Sequence of chain 1.A:
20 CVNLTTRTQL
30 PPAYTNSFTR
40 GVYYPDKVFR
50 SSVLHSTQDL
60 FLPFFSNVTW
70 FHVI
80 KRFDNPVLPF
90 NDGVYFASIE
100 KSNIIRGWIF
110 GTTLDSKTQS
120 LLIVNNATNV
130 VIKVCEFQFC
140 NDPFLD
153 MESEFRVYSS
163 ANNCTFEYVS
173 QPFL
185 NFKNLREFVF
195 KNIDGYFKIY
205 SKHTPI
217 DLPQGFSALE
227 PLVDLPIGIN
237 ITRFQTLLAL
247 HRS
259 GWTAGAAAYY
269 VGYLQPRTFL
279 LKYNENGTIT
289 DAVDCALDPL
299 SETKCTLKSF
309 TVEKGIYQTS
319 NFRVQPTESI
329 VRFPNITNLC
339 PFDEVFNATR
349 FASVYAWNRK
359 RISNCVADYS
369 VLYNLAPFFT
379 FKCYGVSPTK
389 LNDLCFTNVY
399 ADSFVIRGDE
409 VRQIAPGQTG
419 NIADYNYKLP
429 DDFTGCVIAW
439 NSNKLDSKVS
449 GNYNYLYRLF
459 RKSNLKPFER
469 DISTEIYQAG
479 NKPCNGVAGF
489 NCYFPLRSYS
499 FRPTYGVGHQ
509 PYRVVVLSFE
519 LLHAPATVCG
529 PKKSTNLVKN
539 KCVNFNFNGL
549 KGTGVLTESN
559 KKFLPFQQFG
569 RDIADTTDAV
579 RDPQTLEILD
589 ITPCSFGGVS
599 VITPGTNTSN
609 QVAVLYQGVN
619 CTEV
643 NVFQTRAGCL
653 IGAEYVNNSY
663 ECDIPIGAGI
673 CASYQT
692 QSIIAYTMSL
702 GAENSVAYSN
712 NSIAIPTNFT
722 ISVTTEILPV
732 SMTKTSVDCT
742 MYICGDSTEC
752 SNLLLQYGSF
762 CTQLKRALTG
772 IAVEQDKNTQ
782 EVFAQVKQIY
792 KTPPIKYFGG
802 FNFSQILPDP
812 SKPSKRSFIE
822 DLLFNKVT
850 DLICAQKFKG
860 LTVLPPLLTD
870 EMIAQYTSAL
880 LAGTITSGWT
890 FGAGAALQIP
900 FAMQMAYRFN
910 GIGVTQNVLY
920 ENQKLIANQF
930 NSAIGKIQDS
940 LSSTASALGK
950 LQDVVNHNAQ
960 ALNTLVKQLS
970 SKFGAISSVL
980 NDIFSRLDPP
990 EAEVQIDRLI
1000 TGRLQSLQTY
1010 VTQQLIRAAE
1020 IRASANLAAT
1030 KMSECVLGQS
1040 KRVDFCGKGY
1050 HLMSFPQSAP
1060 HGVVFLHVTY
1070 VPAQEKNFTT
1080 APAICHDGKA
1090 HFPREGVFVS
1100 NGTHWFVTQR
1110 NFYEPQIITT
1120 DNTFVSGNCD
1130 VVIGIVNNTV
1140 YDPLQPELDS

Binding-site contacts:
Ligand atom C8 contacts residue ASN66 of chain 1.A at 4.3 Å.
Ligand atom C4 contacts residue ASN66 of chain 1.A at 4.2 Å.
Ligand atom O5 contacts residue ASN66 of chain 1.A at 2.4 Å (h-bond).
Ligand atom C5 contacts residue ASN66 of chain 1.A at 3.7 Å.
Ligand atom C8 contacts residue PHE64 of chain 1.A at 4.0 Å (hydrophobic).
Ligand atom O6 contacts residue TYR33 of chain 1.A at 3.1 Å.
Ligand atom O7 contacts residue ASN66 of chain 1.A at 4.4 Å.
Ligand atom C5 contacts residue TYR33 of chain 1.A at 3.7 Å (hydrophobic).
Ligand atom O5 contacts residue TYR33 of chain 1.A at 4.1 Å.
Ligand atom C7 contacts residue ASN66 of chain 1.A at 3.9 Å.
Ligand atom C1 contacts residue ASN66 of chain 1.A at 1.4 Å.
Ligand atom C3 contacts residue ASN66 of chain 1.A at 3.8 Å.
Ligand atom C2 contacts residue ASN66 of chain 1.A at 2.5 Å.
Ligand atom C6 contacts residue TYR33 of chain 1.A at 3.4 Å (hydrophobic).
Ligand atom N2 contacts residue ASN66 of chain 1.A at 2.9 Å (h-bond).

A small-molecule ligand and the protein it binds are described below.
Small molecule (SMILES): CC(=O)N[C@@H]1[C@@H](O)[C@H](O)[C@@H](CO)O[C@H]1O